Binding-site contacts:
Ligand atom C8 contacts residue ASP200 of chain 1.B at 3.6 Å.
Ligand atom C7 contacts residue ASP200 of chain 1.B at 3.7 Å.
Ligand atom N5 contacts residue CYS110 of chain 1.B at 3.4 Å (h-bond).
Ligand atom N2 contacts residue ASP200 of chain 1.B at 2.8 Å (salt-bridge).
Ligand atom C4 contacts residue ASP61 of chain 1.B at 3.4 Å.
Ligand atom C6 contacts residue ASP61 of chain 1.B at 3.4 Å.
Ligand atom O6 contacts residue GOL1 of chain 1.Y at 3.1 Å (h-bond).
Ligand atom C7 contacts residue ARG196 of chain 1.B at 3.4 Å.
Ligand atom N2 contacts residue ARG196 of chain 1.B at 3.5 Å (salt-bridge).
Ligand atom C8 contacts residue ALA174 of chain 1.B at 3.6 Å (hydrophobic).
Ligand atom C1 contacts residue ASP139 of chain 1.B at 3.2 Å.
Ligand atom O6 contacts residue MET111 of chain 1.B at 3.7 Å.
Ligand atom C2 contacts residue ASP200 of chain 1.B at 3.7 Å.
Ligand atom C5 contacts residue TRP16 of chain 1.B at 3.7 Å (hydrophobic).
Ligand atom N5 contacts residue GOL1 of chain 1.Y at 3.1 Å (h-bond).
Ligand atom C1 contacts residue ASP200 of chain 1.B at 3.6 Å.
Ligand atom O3 contacts residue ARG196 of chain 1.B at 3.1 Å (salt-bridge).
Ligand atom O4 contacts residue TYR102 of chain 1.B at 3.5 Å.
Ligand atom C7 contacts residue ASP139 of chain 1.B at 3.7 Å.
Ligand atom C1 contacts residue GOL1 of chain 1.Y at 3.2 Å.
Ligand atom C7 contacts residue SER171 of chain 1.B at 3.6 Å.
Ligand atom O3 contacts residue LYS137 of chain 1.B at 2.7 Å (salt-bridge).
Ligand atom O6 contacts residue TRP16 of chain 1.B at 3.5 Å.
Ligand atom C4 contacts residue TRP16 of chain 1.B at 3.7 Å (hydrophobic).
Ligand atom O7 contacts residue LYS137 of chain 1.B at 3.6 Å.
Ligand atom O4 contacts residue ASP139 of chain 1.B at 3.6 Å.
Ligand atom O7 contacts residue ASP139 of chain 1.B at 3.3 Å (salt-bridge).
Ligand atom C1 contacts residue TYR175 of chain 1.B at 3.7 Å (hydrophobic).
Ligand atom N5 contacts residue ASP139 of chain 1.B at 2.7 Å (salt-bridge).
Ligand atom O7 contacts residue SER171 of chain 1.B at 2.6 Å (h-bond).
Ligand atom O4 contacts residue LYS137 of chain 1.B at 3.0 Å (salt-bridge).
Ligand atom C5 contacts residue GOL1 of chain 1.Y at 3.6 Å.
Ligand atom C6 contacts residue TRP16 of chain 1.B at 3.6 Å (hydrophobic).
Ligand atom C3 contacts residue ASP200 of chain 1.B at 3.5 Å.
Ligand atom O6 contacts residue ASP62 of chain 1.B at 2.8 Å (salt-bridge).
Ligand atom C2 contacts residue ASP139 of chain 1.B at 3.5 Å.
Ligand atom O4 contacts residue ASP61 of chain 1.B at 2.7 Å (salt-bridge).
Ligand atom C8 contacts residue ARG196 of chain 1.B at 3.4 Å.
Ligand atom O6 contacts residue CYS110 of chain 1.B at 3.4 Å.
Ligand atom C6 contacts residue ASP62 of chain 1.B at 3.5 Å.

The protein below binds the small molecule below.
Small molecule (SMILES): CC(=O)N[C@H]1CN[C@H](CO)[C@H](O)[C@@H]1O

Sequence of chain 1.B:
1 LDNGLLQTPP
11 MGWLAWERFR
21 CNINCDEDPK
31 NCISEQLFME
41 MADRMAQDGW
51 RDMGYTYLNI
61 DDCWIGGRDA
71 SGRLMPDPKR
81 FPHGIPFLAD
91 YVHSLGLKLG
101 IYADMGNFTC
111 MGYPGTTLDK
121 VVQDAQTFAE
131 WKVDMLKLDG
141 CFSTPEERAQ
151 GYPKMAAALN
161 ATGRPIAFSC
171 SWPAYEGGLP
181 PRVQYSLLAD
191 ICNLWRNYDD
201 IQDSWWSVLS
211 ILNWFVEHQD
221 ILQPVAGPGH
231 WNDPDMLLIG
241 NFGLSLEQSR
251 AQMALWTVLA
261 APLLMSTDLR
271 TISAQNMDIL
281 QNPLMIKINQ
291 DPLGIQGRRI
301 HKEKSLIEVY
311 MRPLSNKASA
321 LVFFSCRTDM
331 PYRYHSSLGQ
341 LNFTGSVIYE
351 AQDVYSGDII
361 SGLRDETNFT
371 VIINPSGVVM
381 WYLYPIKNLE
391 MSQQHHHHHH